Binding-site contacts:
Ligand atom C contacts residue LEU270 of chain 1.A at 3.6 Å (hydrophobic).
Ligand atom NZ contacts residue LEU268 of chain 1.A at 3.3 Å (h-bond).
Ligand atom OXT contacts residue LEU268 of chain 1.A at 3.2 Å.
Ligand atom O contacts residue THR271 of chain 1.A at 2.9 Å.
Ligand atom O contacts residue LEU270 of chain 1.A at 3.4 Å (h-bond).
Ligand atom CD contacts residue ILE266 of chain 1.A at 3.7 Å (hydrophobic).
Ligand atom C contacts residue GLN117 of chain 1.B at 3.5 Å.
Ligand atom CB contacts residue ILE266 of chain 1.A at 3.6 Å (hydrophobic).
Ligand atom N contacts residue GLN117 of chain 1.B at 4.2 Å.
Ligand atom OXT contacts residue GLN117 of chain 1.B at 2.7 Å (h-bond).
Ligand atom CA contacts residue GLN117 of chain 1.B at 3.6 Å.
Ligand atom C contacts residue LEU268 of chain 1.A at 4.2 Å (hydrophobic).
Ligand atom O contacts residue TRP272 of chain 1.A at 3.3 Å (h-bond).
Ligand atom CG contacts residue ILE266 of chain 1.A at 4.2 Å (hydrophobic).
Ligand atom C contacts residue THR271 of chain 1.A at 3.8 Å.
Ligand atom OXT contacts residue LEU270 of chain 1.A at 3.3 Å (h-bond).
Ligand atom NZ contacts residue ARG267 of chain 1.A at 3.4 Å.
Ligand atom NZ contacts residue ILE266 of chain 1.A at 3.3 Å (h-bond).
Ligand atom OXT contacts residue THR271 of chain 1.A at 3.5 Å.
Ligand atom CE contacts residue ILE266 of chain 1.A at 4.1 Å (hydrophobic).
Ligand atom CG contacts residue LEU268 of chain 1.A at 4.3 Å (hydrophobic).
Ligand atom O contacts residue ILE266 of chain 1.A at 3.8 Å.

The small molecule below binds the protein below.
Small molecule (SMILES): N[C@@H](CCCC[NH3+])C(=O)O

Sequence of chain 1.A:
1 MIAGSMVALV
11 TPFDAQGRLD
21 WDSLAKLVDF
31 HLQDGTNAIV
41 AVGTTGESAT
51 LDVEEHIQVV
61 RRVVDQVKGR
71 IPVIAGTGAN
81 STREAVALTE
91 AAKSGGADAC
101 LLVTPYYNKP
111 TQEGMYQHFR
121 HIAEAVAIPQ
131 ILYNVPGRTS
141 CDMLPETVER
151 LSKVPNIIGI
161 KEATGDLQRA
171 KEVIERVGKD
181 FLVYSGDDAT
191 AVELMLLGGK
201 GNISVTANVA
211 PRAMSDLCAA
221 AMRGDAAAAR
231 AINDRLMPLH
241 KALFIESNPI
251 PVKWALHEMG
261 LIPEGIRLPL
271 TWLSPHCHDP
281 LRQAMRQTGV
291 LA

Sequence of chain 1.B:
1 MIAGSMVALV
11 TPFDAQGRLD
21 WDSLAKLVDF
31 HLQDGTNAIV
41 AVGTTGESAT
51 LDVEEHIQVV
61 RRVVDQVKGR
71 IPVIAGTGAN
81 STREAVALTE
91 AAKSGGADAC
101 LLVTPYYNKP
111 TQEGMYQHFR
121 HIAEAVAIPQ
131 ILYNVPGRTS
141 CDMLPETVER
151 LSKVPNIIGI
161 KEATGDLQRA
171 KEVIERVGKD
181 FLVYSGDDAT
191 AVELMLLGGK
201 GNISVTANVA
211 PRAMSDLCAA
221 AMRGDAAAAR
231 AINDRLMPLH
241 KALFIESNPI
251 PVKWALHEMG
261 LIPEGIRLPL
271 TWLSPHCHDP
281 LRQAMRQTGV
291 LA